Sequence of chain 1.B:
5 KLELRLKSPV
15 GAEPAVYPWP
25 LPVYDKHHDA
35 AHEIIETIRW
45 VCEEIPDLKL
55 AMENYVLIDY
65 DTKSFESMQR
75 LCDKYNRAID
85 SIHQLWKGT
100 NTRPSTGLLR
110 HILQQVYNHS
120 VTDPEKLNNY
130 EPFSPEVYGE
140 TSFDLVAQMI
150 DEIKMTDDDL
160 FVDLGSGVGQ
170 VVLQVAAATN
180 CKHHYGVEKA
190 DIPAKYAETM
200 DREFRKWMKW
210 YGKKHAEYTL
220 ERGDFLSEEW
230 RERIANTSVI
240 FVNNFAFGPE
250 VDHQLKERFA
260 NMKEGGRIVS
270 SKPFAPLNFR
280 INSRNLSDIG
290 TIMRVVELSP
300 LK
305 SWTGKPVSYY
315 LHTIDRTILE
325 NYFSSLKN

Binding-site contacts:
Ligand atom C18 contacts residue LEU144 of chain 1.B at 4.0 Å (hydrophobic).
Ligand atom C10 contacts residue PHE240 of chain 1.B at 4.0 Å (hydrophobic).
Ligand atom C7 contacts residue SER270 of chain 1.B at 3.4 Å.
Ligand atom O6 contacts residue PHE240 of chain 1.B at 4.1 Å.
Ligand atom C9 contacts residue TYR313 of chain 1.B at 4.0 Å (hydrophobic).
Ligand atom C5 contacts residue PHE240 of chain 1.B at 3.6 Å (hydrophobic).
Ligand atom C19 contacts residue PHE244 of chain 1.B at 3.6 Å (hydrophobic).
Ligand atom CL2 contacts residue SER141 of chain 1.B at 3.5 Å.
Ligand atom C4 contacts residue SER312 of chain 1.B at 3.6 Å.
Ligand atom O6 contacts residue ASN242 of chain 1.B at 3.2 Å.
Ligand atom C18 contacts residue TYR313 of chain 1.B at 4.1 Å (hydrophobic).
Ligand atom C7 contacts residue PHE132 of chain 1.B at 3.8 Å (hydrophobic).
Ligand atom CL2 contacts residue LEU144 of chain 1.B at 4.0 Å.
Ligand atom C1 contacts residue SER270 of chain 1.B at 3.5 Å.
Ligand atom C11 contacts residue SER270 of chain 1.B at 4.1 Å.
Ligand atom C3 contacts residue SER270 of chain 1.B at 3.4 Å.
Ligand atom C18 contacts residue PHE240 of chain 1.B at 3.6 Å (hydrophobic).
Ligand atom N8 contacts residue SER312 of chain 1.B at 3.4 Å (h-bond).
Ligand atom N16 contacts residue PHE244 of chain 1.B at 4.0 Å.
Ligand atom CL1 contacts residue SER269 of chain 1.B at 3.2 Å.
Ligand atom C3 contacts residue ASN242 of chain 1.B at 3.7 Å.
Ligand atom CL2 contacts residue PHE132 of chain 1.B at 4.0 Å.
Ligand atom C4 contacts residue LEU144 of chain 1.B at 3.8 Å (hydrophobic).
Ligand atom C12 contacts residue PHE240 of chain 1.B at 3.4 Å (hydrophobic).
Ligand atom C14 contacts residue PHE240 of chain 1.B at 4.0 Å (hydrophobic).
Ligand atom N16 contacts residue PHE132 of chain 1.B at 3.3 Å.
Ligand atom C4 contacts residue SER270 of chain 1.B at 3.7 Å.
Ligand atom C10 contacts residue LEU144 of chain 1.B at 3.7 Å (hydrophobic).
Ligand atom C9 contacts residue PHE240 of chain 1.B at 3.5 Å (hydrophobic).
Ligand atom N8 contacts residue SER270 of chain 1.B at 3.6 Å.
Ligand atom C12 contacts residue VAL268 of chain 1.B at 3.5 Å (hydrophobic).
Ligand atom C11 contacts residue PHE132 of chain 1.B at 3.4 Å (hydrophobic).
Ligand atom CL1 contacts residue SER270 of chain 1.B at 3.2 Å.
Ligand atom CL1 contacts residue VAL241 of chain 1.B at 4.0 Å.
Ligand atom C14 contacts residue VAL145 of chain 1.B at 3.6 Å (hydrophobic).
Ligand atom C19 contacts residue PHE132 of chain 1.B at 3.9 Å (hydrophobic).
Ligand atom C3 contacts residue PHE132 of chain 1.B at 3.7 Å (hydrophobic).
Ligand atom O17 contacts residue PHE132 of chain 1.B at 3.7 Å.
Ligand atom C14 contacts residue LEU144 of chain 1.B at 3.5 Å (hydrophobic).
Ligand atom C12 contacts residue TYR313 of chain 1.B at 3.5 Å (hydrophobic).

A protein and the small-molecule ligand that binds it are described below.
Small molecule (SMILES): CNC(=O)c1cc(C(=O)c2c(Cl)cccc2Cl)c[nH]1